A protein and the small-molecule ligand that binds it are described below.
Small molecule (SMILES): Cc1ccc(C(=O)Nc2ccc(CN3CCN(C)CC3)c(C(F)(F)F)c2)cc1C#Cc1cnc2cccnn12

Sequence of chain 1.A:
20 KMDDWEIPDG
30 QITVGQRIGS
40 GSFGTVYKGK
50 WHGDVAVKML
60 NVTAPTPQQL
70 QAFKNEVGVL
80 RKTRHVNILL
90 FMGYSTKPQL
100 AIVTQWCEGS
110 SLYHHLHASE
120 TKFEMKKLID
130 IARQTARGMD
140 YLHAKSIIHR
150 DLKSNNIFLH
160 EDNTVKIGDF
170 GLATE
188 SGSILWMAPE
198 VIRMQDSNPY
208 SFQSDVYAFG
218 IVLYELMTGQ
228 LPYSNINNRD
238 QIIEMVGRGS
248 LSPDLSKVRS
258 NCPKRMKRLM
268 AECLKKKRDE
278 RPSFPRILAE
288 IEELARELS

Binding-site contacts:
Ligand atom C24 contacts residue ILE147 of chain 1.A at 3.6 Å (hydrophobic).
Ligand atom C8 contacts residue LYS57 of chain 1.A at 3.6 Å.
Ligand atom C11 contacts residue LYS57 of chain 1.A at 3.4 Å.
Ligand atom C1 contacts residue GLN104 of chain 1.A at 3.3 Å.
Ligand atom C22 contacts residue ASP168 of chain 1.A at 3.4 Å.
Ligand atom C13 contacts residue GLU75 of chain 1.A at 3.4 Å.
Ligand atom C14 contacts residue GLU75 of chain 1.A at 3.3 Å.
Ligand atom C21 contacts residue ASP168 of chain 1.A at 3.4 Å.
Ligand atom C2 contacts residue ALA55 of chain 1.A at 3.4 Å (hydrophobic).
Ligand atom N1 contacts residue CYS106 of chain 1.A at 3.1 Å (h-bond).
Ligand atom C12 contacts residue ASP168 of chain 1.A at 3.5 Å.
Ligand atom C11 contacts residue ILE101 of chain 1.A at 3.6 Å (hydrophobic).
Ligand atom C18 contacts residue ASP168 of chain 1.A at 3.5 Å.
Ligand atom C8 contacts residue GLU75 of chain 1.A at 3.3 Å.
Ligand atom C1 contacts residue ALA55 of chain 1.A at 3.3 Å (hydrophobic).
Ligand atom C24 contacts residue ILE146 of chain 1.A at 3.5 Å (hydrophobic).
Ligand atom C7 contacts residue THR103 of chain 1.A at 3.4 Å.
Ligand atom O1 contacts residue LEU88 of chain 1.A at 3.5 Å.
Ligand atom F3 contacts residue GLY167 of chain 1.A at 3.4 Å.
Ligand atom C11 contacts residue THR103 of chain 1.A at 3.6 Å.
Ligand atom F3 contacts residue ILE87 of chain 1.A at 3.5 Å.
Ligand atom F3 contacts residue ILE166 of chain 1.A at 3.2 Å.
Ligand atom C6 contacts residue THR103 of chain 1.A at 3.4 Å.
Ligand atom C22 contacts residue HIS148 of chain 1.A at 3.0 Å.
Ligand atom C21 contacts residue HIS148 of chain 1.A at 3.4 Å.
Ligand atom N4 contacts residue ILE147 of chain 1.A at 3.1 Å (h-bond).
Ligand atom N4 contacts residue HIS148 of chain 1.A at 2.8 Å (h-bond).
Ligand atom C3 contacts residue ALA55 of chain 1.A at 3.6 Å (hydrophobic).
Ligand atom N2 contacts residue GLU75 of chain 1.A at 2.7 Å (salt-bridge).
Ligand atom F2 contacts residue HIS148 of chain 1.A at 3.3 Å.
Ligand atom C4 contacts residue THR103 of chain 1.A at 3.6 Å.
Ligand atom C81 contacts residue PHE157 of chain 1.A at 3.6 Å (hydrophobic).
Ligand atom C11 contacts residue ALA55 of chain 1.A at 3.5 Å (hydrophobic).
Ligand atom O1 contacts residue GLY167 of chain 1.A at 3.6 Å.
Ligand atom C25 contacts residue HIS148 of chain 1.A at 3.5 Å.
Ligand atom C18 contacts residue LEU79 of chain 1.A at 3.6 Å (hydrophobic).
Ligand atom C10 contacts residue LEU88 of chain 1.A at 3.2 Å (hydrophobic).
Ligand atom C3 contacts residue PHE169 of chain 1.A at 3.5 Å (hydrophobic).
Ligand atom C23 contacts residue ILE147 of chain 1.A at 3.3 Å (hydrophobic).
Ligand atom O1 contacts residue ASP168 of chain 1.A at 2.9 Å (salt-bridge).